A protein and the small-molecule ligand that binds it are described below.
Small molecule (SMILES): COC[C@H](C)N

Binding-site contacts:
Ligand atom C02 contacts residue ASP13 of chain 1.B at 4.0 Å.
Ligand atom C03 contacts residue TYR33 of chain 1.B at 4.4 Å (hydrophobic).
Ligand atom N06 contacts residue VAL35 of chain 1.B at 4.3 Å.
Ligand atom C05 contacts residue TYR33 of chain 1.B at 4.4 Å (hydrophobic).
Ligand atom C01 contacts residue ASP13 of chain 1.B at 3.7 Å.
Ligand atom C02 contacts residue VAL35 of chain 1.B at 4.2 Å (hydrophobic).
Ligand atom C01 contacts residue VAL35 of chain 1.B at 4.2 Å (hydrophobic).
Ligand atom C01 contacts residue TYR33 of chain 1.B at 4.0 Å (hydrophobic).
Ligand atom C03 contacts residue VAL35 of chain 1.B at 3.5 Å (hydrophobic).
Ligand atom N06 contacts residue THR12 of chain 1.B at 3.5 Å.
Ligand atom C01 contacts residue ILE15 of chain 1.B at 4.1 Å (hydrophobic).
Ligand atom N06 contacts residue ASP13 of chain 1.B at 3.0 Å (salt-bridge).

Sequence of chain 1.B:
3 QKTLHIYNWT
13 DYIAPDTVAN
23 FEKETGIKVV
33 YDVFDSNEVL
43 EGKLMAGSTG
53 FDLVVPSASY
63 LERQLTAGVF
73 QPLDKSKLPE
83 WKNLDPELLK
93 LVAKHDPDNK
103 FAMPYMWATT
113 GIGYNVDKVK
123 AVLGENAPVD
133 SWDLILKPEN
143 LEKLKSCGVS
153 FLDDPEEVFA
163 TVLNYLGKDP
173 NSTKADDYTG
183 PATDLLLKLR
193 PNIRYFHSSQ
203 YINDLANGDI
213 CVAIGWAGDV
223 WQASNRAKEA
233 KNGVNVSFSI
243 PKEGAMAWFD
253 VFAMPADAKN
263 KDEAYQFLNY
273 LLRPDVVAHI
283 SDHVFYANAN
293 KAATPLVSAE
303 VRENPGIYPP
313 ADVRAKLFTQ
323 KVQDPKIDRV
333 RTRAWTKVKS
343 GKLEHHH